Sequence of chain 1.I:
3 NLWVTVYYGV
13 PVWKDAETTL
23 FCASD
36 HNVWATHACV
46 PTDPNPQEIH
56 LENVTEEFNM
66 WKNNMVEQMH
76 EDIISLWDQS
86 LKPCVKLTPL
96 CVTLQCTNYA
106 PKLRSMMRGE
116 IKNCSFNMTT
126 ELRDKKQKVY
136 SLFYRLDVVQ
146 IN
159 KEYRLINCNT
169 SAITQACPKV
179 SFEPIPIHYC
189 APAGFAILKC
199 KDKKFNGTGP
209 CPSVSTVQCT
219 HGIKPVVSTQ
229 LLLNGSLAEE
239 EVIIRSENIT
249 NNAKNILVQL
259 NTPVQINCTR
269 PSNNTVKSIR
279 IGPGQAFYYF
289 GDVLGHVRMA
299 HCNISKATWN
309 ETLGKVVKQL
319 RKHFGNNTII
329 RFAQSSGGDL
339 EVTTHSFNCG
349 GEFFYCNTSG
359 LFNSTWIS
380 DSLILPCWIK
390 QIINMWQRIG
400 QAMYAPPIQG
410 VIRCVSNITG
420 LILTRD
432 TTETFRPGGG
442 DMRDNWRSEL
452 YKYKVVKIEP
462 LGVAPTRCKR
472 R

The small molecule below binds the protein below.
Small molecule (SMILES): CC(=O)N[C@@H]1[C@@H](O)[C@H](O)[C@@H](CO)O[C@H]1O

Binding-site contacts:
Ligand atom O7 contacts residue ASN271 of chain 1.I at 3.5 Å (h-bond).
Ligand atom C8 contacts residue VAL410 of chain 1.I at 3.7 Å (hydrophobic).
Ligand atom N2 contacts residue ASN271 of chain 1.I at 2.8 Å (h-bond).
Ligand atom O5 contacts residue LEU292 of chain 1.I at 3.3 Å.
Ligand atom C2 contacts residue ASN271 of chain 1.I at 2.3 Å.
Ligand atom C5 contacts residue LEU292 of chain 1.I at 4.3 Å (hydrophobic).
Ligand atom C8 contacts residue ASN271 of chain 1.I at 4.4 Å.
Ligand atom C4 contacts residue ASN271 of chain 1.I at 4.1 Å.
Ligand atom O5 contacts residue ASN271 of chain 1.I at 2.4 Å (h-bond).
Ligand atom C6 contacts residue LEU292 of chain 1.I at 4.0 Å (hydrophobic).
Ligand atom C5 contacts residue ASN271 of chain 1.I at 3.7 Å.
Ligand atom C7 contacts residue ASN271 of chain 1.I at 3.3 Å.
Ligand atom C3 contacts residue ASN271 of chain 1.I at 3.6 Å.
Ligand atom C1 contacts residue LEU292 of chain 1.I at 4.3 Å (hydrophobic).
Ligand atom C1 contacts residue ASN271 of chain 1.I at 1.4 Å.